This small molecule binds to this protein.
Small molecule (SMILES): NCC(=O)O

Sequence of chain 1.B:
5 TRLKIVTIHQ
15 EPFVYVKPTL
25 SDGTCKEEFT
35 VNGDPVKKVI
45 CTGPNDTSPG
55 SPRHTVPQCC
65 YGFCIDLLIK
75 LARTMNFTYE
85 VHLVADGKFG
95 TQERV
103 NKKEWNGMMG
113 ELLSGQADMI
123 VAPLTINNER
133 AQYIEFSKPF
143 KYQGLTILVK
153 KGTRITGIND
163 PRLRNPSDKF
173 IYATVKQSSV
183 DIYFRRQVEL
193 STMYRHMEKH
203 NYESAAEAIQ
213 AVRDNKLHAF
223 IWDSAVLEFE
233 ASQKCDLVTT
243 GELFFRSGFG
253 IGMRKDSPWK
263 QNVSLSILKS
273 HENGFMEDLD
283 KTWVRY

Binding-site contacts:
Ligand atom C contacts residue PHE93 of chain 1.B at 3.4 Å (hydrophobic).
Ligand atom N contacts residue SER181 of chain 1.B at 3.7 Å.
Ligand atom CA contacts residue ASP225 of chain 1.B at 3.5 Å.
Ligand atom OXT contacts residue PHE93 of chain 1.B at 3.6 Å.
Ligand atom CA contacts residue SER181 of chain 1.B at 3.4 Å.
Ligand atom CA contacts residue THR127 of chain 1.B at 3.8 Å.
Ligand atom C contacts residue PRO125 of chain 1.B at 4.2 Å (hydrophobic).
Ligand atom C contacts residue SER181 of chain 1.B at 3.2 Å.
Ligand atom N contacts residue PHE93 of chain 1.B at 4.2 Å.
Ligand atom OXT contacts residue ARG132 of chain 1.B at 2.8 Å (salt-bridge).
Ligand atom OXT contacts residue PRO125 of chain 1.B at 3.8 Å.
Ligand atom C contacts residue THR127 of chain 1.B at 3.9 Å.
Ligand atom N contacts residue PRO125 of chain 1.B at 3.0 Å (h-bond).
Ligand atom C contacts residue ARG132 of chain 1.B at 3.6 Å.
Ligand atom CA contacts residue PRO125 of chain 1.B at 3.8 Å (hydrophobic).
Ligand atom O contacts residue SER181 of chain 1.B at 2.8 Å (h-bond).
Ligand atom O contacts residue ARG132 of chain 1.B at 2.9 Å (salt-bridge).
Ligand atom O contacts residue PHE93 of chain 1.B at 3.1 Å.
Ligand atom N contacts residue THR127 of chain 1.B at 2.8 Å (h-bond).
Ligand atom N contacts residue ASP225 of chain 1.B at 2.8 Å (salt-bridge).
Ligand atom OXT contacts residue SER181 of chain 1.B at 3.6 Å.
Ligand atom CA contacts residue TRP224 of chain 1.B at 3.8 Å (hydrophobic).
Ligand atom OXT contacts residue LEU126 of chain 1.B at 3.7 Å.
Ligand atom OXT contacts residue THR127 of chain 1.B at 2.9 Å (h-bond).
Ligand atom O contacts residue SER180 of chain 1.B at 3.5 Å.
Ligand atom N contacts residue PHE251 of chain 1.B at 3.8 Å.
Ligand atom CA contacts residue PHE93 of chain 1.B at 3.7 Å (hydrophobic).